Binding-site contacts:
Ligand atom C6 contacts residue VAL87 of chain 1.A at 3.8 Å (hydrophobic).
Ligand atom C3 contacts residue ILE78 of chain 1.A at 4.0 Å (hydrophobic).
Ligand atom C6 contacts residue ALA99 of chain 1.A at 4.4 Å (hydrophobic).
Ligand atom C3 contacts residue LEU84 of chain 1.A at 4.3 Å (hydrophobic).
Ligand atom C1 contacts residue LEU118 of chain 1.A at 3.9 Å (hydrophobic).
Ligand atom N contacts residue LEU118 of chain 1.A at 3.9 Å.
Ligand atom C2 contacts residue ALA99 of chain 1.A at 3.8 Å (hydrophobic).
Ligand atom C3 contacts residue VAL103 of chain 1.A at 3.7 Å (hydrophobic).
Ligand atom N contacts residue GLU102 of chain 1.A at 2.8 Å (salt-bridge).
Ligand atom C5 contacts residue VAL87 of chain 1.A at 4.0 Å (hydrophobic).
Ligand atom C6 contacts residue LEU118 of chain 1.A at 3.5 Å (hydrophobic).
Ligand atom C1 contacts residue VAL111 of chain 1.A at 3.9 Å (hydrophobic).
Ligand atom C2 contacts residue VAL103 of chain 1.A at 4.2 Å (hydrophobic).
Ligand atom C2 contacts residue VAL111 of chain 1.A at 3.3 Å (hydrophobic).
Ligand atom C1 contacts residue LEU121 of chain 1.A at 4.2 Å (hydrophobic).
Ligand atom C2 contacts residue GLU102 of chain 1.A at 3.5 Å.
Ligand atom C1 contacts residue PHE153 of chain 1.A at 4.2 Å (hydrophobic).
Ligand atom C3 contacts residue ALA99 of chain 1.A at 3.5 Å (hydrophobic).
Ligand atom C4 contacts residue LEU84 of chain 1.A at 4.0 Å (hydrophobic).
Ligand atom C3 contacts residue VAL111 of chain 1.A at 3.9 Å (hydrophobic).
Ligand atom C1 contacts residue GLU102 of chain 1.A at 3.6 Å.
Ligand atom C5 contacts residue TYR88 of chain 1.A at 3.8 Å (hydrophobic).
Ligand atom N contacts residue VAL111 of chain 1.A at 4.0 Å.
Ligand atom C4 contacts residue ILE78 of chain 1.A at 4.2 Å (hydrophobic).
Ligand atom C5 contacts residue LEU84 of chain 1.A at 3.8 Å (hydrophobic).
Ligand atom C6 contacts residue LEU121 of chain 1.A at 4.0 Å (hydrophobic).
Ligand atom N contacts residue LEU121 of chain 1.A at 3.5 Å.
Ligand atom C6 contacts residue LEU84 of chain 1.A at 4.4 Å (hydrophobic).
Ligand atom C5 contacts residue ALA99 of chain 1.A at 4.3 Å (hydrophobic).
Ligand atom C1 contacts residue ALA99 of chain 1.A at 4.2 Å (hydrophobic).
Ligand atom C5 contacts residue LEU118 of chain 1.A at 4.2 Å (hydrophobic).
Ligand atom C4 contacts residue ALA99 of chain 1.A at 3.8 Å (hydrophobic).
Ligand atom N contacts residue PHE153 of chain 1.A at 3.8 Å.
Ligand atom C4 contacts residue TYR88 of chain 1.A at 4.0 Å (hydrophobic).

Sequence of chain 1.A:
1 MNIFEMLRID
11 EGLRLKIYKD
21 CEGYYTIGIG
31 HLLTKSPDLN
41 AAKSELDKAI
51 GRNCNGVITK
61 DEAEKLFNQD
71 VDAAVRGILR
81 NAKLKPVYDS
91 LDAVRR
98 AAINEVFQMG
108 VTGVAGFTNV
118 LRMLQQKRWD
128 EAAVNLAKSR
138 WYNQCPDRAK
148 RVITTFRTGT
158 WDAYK

The protein below binds the small molecule below.
Small molecule (SMILES): Nc1ccccc1